Sequence of chain 1.A:
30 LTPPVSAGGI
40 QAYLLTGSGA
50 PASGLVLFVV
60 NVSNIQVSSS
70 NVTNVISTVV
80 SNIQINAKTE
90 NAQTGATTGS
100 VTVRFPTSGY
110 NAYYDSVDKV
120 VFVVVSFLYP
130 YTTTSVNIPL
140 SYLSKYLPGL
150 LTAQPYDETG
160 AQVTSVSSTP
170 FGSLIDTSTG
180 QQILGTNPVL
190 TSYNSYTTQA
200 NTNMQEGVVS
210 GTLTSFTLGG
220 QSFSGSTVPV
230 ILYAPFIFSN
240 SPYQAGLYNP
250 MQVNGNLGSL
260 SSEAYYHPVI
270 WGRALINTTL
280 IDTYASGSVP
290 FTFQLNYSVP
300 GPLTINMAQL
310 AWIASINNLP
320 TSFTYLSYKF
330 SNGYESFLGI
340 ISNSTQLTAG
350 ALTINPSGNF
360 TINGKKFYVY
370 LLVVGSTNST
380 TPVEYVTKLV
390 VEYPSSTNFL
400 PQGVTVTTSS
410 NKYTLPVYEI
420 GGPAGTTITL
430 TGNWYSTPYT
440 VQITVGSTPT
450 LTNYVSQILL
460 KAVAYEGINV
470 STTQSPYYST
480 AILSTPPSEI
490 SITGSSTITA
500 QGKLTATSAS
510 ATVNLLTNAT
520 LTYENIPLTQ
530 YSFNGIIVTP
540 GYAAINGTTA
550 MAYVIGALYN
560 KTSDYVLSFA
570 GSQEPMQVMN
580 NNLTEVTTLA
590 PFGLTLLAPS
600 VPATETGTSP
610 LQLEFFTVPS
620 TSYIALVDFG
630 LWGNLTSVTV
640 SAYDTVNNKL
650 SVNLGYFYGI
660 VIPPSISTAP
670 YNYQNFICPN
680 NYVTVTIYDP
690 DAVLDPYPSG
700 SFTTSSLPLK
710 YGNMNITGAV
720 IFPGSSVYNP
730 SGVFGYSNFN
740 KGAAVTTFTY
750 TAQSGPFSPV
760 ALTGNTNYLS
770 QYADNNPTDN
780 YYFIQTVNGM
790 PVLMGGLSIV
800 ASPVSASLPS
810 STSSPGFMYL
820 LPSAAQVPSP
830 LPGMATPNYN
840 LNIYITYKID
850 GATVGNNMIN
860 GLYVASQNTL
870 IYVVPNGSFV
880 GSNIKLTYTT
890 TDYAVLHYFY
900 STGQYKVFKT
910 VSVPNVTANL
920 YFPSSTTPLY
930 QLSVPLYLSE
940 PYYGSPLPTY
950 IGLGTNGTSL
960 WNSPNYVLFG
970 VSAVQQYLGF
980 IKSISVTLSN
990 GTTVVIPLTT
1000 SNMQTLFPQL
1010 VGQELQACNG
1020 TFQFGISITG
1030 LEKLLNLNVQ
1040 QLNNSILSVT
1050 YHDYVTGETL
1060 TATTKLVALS

A protein and the small-molecule ligand that binds it are described below.
Small molecule (SMILES): CC(=O)N[C@H]1[C@H](O[C@H]2[C@H](O)[C@@H](NC(C)=O)CO[C@@H]2CO)O[C@H](CO[C@H]2O[C@H](CO)[C@@H](O)[C@H](O)[C@@H]2O)[C@@H](O)[C@@H]1O[C@@H]1O[C@H](CS(=O)(=O)O)[C@@H](O)[C@H](O)[C@H]1O

Binding-site contacts:
Ligand atom N2 contacts residue ASN545 of chain 1.A at 2.6 Å (h-bond).
Ligand atom C7 contacts residue TYR327 of chain 1.A at 3.7 Å (hydrophobic).
Ligand atom C8 contacts residue LEU450 of chain 1.A at 4.2 Å (hydrophobic).
Ligand atom O6 contacts residue ALA543 of chain 1.A at 4.1 Å.
Ligand atom C2 contacts residue ASN545 of chain 1.A at 2.1 Å.
Ligand atom N2 contacts residue TYR327 of chain 1.A at 3.1 Å (h-bond).
Ligand atom O3 contacts residue GLY540 of chain 1.A at 3.0 Å (h-bond).
Ligand atom C1 contacts residue ASN545 of chain 1.A at 1.4 Å.
Ligand atom C5 contacts residue ASN545 of chain 1.A at 3.7 Å.
Ligand atom O5 contacts residue SER330 of chain 1.A at 3.2 Å.
Ligand atom C6 contacts residue SER330 of chain 1.A at 3.7 Å.
Ligand atom C2 contacts residue TYR541 of chain 1.A at 4.4 Å (hydrophobic).
Ligand atom C8 contacts residue ASN545 of chain 1.A at 3.4 Å.
Ligand atom C8 contacts residue GLY540 of chain 1.A at 4.0 Å.
Ligand atom O7 contacts residue ASN545 of chain 1.A at 3.3 Å (h-bond).
Ligand atom C6 contacts residue ALA542 of chain 1.A at 3.5 Å (hydrophobic).
Ligand atom C5 contacts residue ALA542 of chain 1.A at 3.4 Å (hydrophobic).
Ligand atom O5 contacts residue ALA542 of chain 1.A at 2.8 Å (h-bond).
Ligand atom C3 contacts residue TYR327 of chain 1.A at 4.3 Å (hydrophobic).
Ligand atom C2 contacts residue ALA542 of chain 1.A at 3.8 Å (hydrophobic).
Ligand atom C7 contacts residue GLY540 of chain 1.A at 3.5 Å.
Ligand atom C5 contacts residue SER330 of chain 1.A at 4.1 Å.
Ligand atom O3 contacts residue TYR541 of chain 1.A at 3.9 Å.
Ligand atom C3 contacts residue GLY540 of chain 1.A at 4.3 Å.
Ligand atom C7 contacts residue TYR541 of chain 1.A at 4.3 Å (hydrophobic).
Ligand atom C3 contacts residue ASN545 of chain 1.A at 3.5 Å.
Ligand atom O7 contacts residue GLY540 of chain 1.A at 2.5 Å (h-bond).
Ligand atom C8 contacts residue TYR327 of chain 1.A at 3.5 Å (hydrophobic).
Ligand atom O5 contacts residue ASN545 of chain 1.A at 2.5 Å (h-bond).
Ligand atom C4 contacts residue ALA542 of chain 1.A at 3.7 Å (hydrophobic).
Ligand atom C2 contacts residue TYR327 of chain 1.A at 4.1 Å (hydrophobic).
Ligand atom C4 contacts residue ASN545 of chain 1.A at 4.0 Å.
Ligand atom O6 contacts residue SER330 of chain 1.A at 4.2 Å.
Ligand atom C1 contacts residue ALA542 of chain 1.A at 3.4 Å (hydrophobic).
Ligand atom C1 contacts residue SER330 of chain 1.A at 4.0 Å.
Ligand atom C1 contacts residue TYR541 of chain 1.A at 4.4 Å (hydrophobic).
Ligand atom O7 contacts residue TYR541 of chain 1.A at 3.8 Å.
Ligand atom C7 contacts residue ASN545 of chain 1.A at 2.8 Å.
Ligand atom O6 contacts residue ALA542 of chain 1.A at 2.9 Å (h-bond).
Ligand atom O3 contacts residue ALA542 of chain 1.A at 3.9 Å.